Sequence of chain 1.B:
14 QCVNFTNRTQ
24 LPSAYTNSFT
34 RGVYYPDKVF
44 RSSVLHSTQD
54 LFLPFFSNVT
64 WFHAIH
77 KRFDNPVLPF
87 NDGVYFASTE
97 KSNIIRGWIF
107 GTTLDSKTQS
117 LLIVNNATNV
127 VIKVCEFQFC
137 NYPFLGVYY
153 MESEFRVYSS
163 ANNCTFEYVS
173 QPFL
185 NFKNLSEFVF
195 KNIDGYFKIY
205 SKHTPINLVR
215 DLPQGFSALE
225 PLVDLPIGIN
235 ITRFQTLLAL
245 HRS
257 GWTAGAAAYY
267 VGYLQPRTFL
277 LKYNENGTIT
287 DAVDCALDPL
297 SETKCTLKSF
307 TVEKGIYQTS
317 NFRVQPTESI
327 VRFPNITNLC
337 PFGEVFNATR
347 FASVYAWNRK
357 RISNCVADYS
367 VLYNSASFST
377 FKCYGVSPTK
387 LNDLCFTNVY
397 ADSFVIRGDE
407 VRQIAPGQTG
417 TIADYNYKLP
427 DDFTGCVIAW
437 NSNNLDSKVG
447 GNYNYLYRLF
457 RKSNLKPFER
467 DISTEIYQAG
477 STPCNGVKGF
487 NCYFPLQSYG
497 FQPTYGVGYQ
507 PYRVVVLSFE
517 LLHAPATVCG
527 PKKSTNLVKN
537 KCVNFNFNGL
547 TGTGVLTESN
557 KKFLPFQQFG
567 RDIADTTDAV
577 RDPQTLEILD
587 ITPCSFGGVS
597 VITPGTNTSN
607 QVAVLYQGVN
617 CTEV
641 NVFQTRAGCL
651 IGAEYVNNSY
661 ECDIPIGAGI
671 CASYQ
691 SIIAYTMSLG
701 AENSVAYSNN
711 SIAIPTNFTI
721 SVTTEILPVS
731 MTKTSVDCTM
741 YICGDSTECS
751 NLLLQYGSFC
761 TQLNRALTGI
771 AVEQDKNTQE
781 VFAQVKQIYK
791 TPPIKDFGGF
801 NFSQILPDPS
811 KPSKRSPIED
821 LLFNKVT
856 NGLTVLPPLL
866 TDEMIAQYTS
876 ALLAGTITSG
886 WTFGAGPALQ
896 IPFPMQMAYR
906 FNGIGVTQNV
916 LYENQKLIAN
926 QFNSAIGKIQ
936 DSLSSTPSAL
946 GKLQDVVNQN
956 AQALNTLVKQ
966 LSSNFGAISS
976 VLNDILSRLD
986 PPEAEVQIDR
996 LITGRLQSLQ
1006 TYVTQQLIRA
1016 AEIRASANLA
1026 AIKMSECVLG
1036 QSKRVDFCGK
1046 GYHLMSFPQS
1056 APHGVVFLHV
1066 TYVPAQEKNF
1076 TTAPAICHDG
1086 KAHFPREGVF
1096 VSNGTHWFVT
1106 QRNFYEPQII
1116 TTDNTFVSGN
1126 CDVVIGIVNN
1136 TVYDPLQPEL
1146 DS

Binding-site contacts:
Ligand atom N2 contacts residue ASN801 of chain 1.B at 2.9 Å (h-bond).
Ligand atom C2 contacts residue ASN801 of chain 1.B at 2.5 Å.
Ligand atom O5 contacts residue ASN801 of chain 1.B at 2.3 Å (h-bond).
Ligand atom C5 contacts residue GLN804 of chain 1.B at 4.3 Å.
Ligand atom C6 contacts residue GLN804 of chain 1.B at 3.5 Å.
Ligand atom C1 contacts residue SER803 of chain 1.B at 3.7 Å.
Ligand atom O7 contacts residue ASN801 of chain 1.B at 3.8 Å.
Ligand atom C5 contacts residue SER803 of chain 1.B at 3.3 Å.
Ligand atom C7 contacts residue ASN801 of chain 1.B at 3.6 Å.
Ligand atom O5 contacts residue SER803 of chain 1.B at 3.3 Å (h-bond).
Ligand atom C3 contacts residue ASN801 of chain 1.B at 3.8 Å.
Ligand atom C6 contacts residue SER803 of chain 1.B at 3.6 Å.
Ligand atom O6 contacts residue GLN804 of chain 1.B at 4.1 Å.
Ligand atom C8 contacts residue GLN804 of chain 1.B at 4.4 Å.
Ligand atom C5 contacts residue ASN801 of chain 1.B at 3.6 Å.
Ligand atom C4 contacts residue ASN801 of chain 1.B at 4.2 Å.
Ligand atom C1 contacts residue ASN801 of chain 1.B at 1.4 Å.
Ligand atom O6 contacts residue SER803 of chain 1.B at 4.4 Å.

A protein and the small-molecule ligand that binds it are described below.
Small molecule (SMILES): CC(=O)N[C@H]1[C@H](O[C@H]2[C@H](O)[C@@H](NC(C)=O)CO[C@@H]2CO)O[C@H](CO)[C@@H](O)[C@@H]1O